Sequence of chain 1.C:
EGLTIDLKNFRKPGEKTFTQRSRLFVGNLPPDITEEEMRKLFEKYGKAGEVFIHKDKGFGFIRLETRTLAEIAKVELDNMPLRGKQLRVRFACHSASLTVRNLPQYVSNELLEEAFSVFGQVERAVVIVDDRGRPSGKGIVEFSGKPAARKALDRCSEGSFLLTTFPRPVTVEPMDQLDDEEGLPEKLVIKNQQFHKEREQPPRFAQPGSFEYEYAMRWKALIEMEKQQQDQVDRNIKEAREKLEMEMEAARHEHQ

Binding-site contacts:
Ligand atom OXT contacts residue GLU246 of chain 1.C at 3.8 Å.
Ligand atom CA contacts residue ARG169 of chain 1.C at 4.2 Å.
Ligand atom N contacts residue PHE167 of chain 1.C at 3.9 Å.
Ligand atom N contacts residue PRO105 of chain 1.C at 3.7 Å.
Ligand atom N contacts residue GLN106 of chain 1.C at 3.6 Å.
Ligand atom CD contacts residue PHE167 of chain 1.C at 3.9 Å (hydrophobic).
Ligand atom CD contacts residue GLN106 of chain 1.C at 3.3 Å.
Ligand atom CG contacts residue PHE167 of chain 1.C at 4.5 Å (hydrophobic).
Ligand atom N contacts residue ARG169 of chain 1.C at 3.7 Å.
Ligand atom CA contacts residue PHE167 of chain 1.C at 3.9 Å (hydrophobic).
Ligand atom OXT contacts residue ARG169 of chain 1.C at 3.7 Å.
Ligand atom CD contacts residue PRO105 of chain 1.C at 3.8 Å (hydrophobic).
Ligand atom C contacts residue ARG169 of chain 1.C at 3.8 Å.
Ligand atom O contacts residue ARG169 of chain 1.C at 3.5 Å (salt-bridge).
Ligand atom CG contacts residue GLN106 of chain 1.C at 3.3 Å.
Ligand atom CB contacts residue GLN106 of chain 1.C at 3.5 Å.

The small molecule below binds the protein below.
Small molecule (SMILES): O=C(O)[C@@H]1CCCN1